Sequence of chain 1.D:
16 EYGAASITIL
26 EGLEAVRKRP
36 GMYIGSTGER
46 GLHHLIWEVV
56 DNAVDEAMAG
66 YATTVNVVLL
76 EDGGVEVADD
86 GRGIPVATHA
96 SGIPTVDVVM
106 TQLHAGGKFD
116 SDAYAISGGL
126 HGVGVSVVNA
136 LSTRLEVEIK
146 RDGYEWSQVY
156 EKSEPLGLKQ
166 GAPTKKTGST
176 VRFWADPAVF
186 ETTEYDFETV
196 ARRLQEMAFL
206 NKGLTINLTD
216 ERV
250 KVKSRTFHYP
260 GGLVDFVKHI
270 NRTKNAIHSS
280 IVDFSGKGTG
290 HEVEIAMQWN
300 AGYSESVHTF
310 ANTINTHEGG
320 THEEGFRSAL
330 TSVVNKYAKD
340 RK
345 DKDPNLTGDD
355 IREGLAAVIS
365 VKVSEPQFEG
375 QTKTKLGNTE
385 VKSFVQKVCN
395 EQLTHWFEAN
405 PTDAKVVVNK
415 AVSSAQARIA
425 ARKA

Binding-site contacts:
Ligand atom O1A contacts residue VAL130 of chain 1.C at 2.8 Å (h-bond).
Ligand atom N3 contacts residue TYR17 of chain 1.D at 2.6 Å (h-bond).
Ligand atom O2A contacts residue GLY129 of chain 1.C at 3.2 Å.
Ligand atom O2A contacts residue MG1 of chain 1.N at 2.6 Å.
Ligand atom O1G contacts residue VAL128 of chain 1.C at 2.7 Å (h-bond).
Ligand atom O4' contacts residue VAL104 of chain 1.C at 3.3 Å.
Ligand atom O3G contacts residue LYS377 of chain 1.C at 2.8 Å (salt-bridge).
Ligand atom N7 contacts residue ASN57 of chain 1.C at 3.2 Å (h-bond).
Ligand atom C8 contacts residue ASN57 of chain 1.C at 3.2 Å.
Ligand atom O2' contacts residue ILE22 of chain 1.D at 3.2 Å.
Ligand atom PG contacts residue MG1 of chain 1.N at 3.2 Å.
Ligand atom O3G contacts residue HIS126 of chain 1.C at 2.8 Å (h-bond).
Ligand atom O3A contacts residue GLY127 of chain 1.C at 3.1 Å.
Ligand atom O1A contacts residue GLY129 of chain 1.C at 3.1 Å (h-bond).
Ligand atom O3G contacts residue LEU125 of chain 1.C at 2.7 Å (h-bond).
Ligand atom C2 contacts residue GLU61 of chain 1.C at 3.4 Å.
Ligand atom C1' contacts residue TYR17 of chain 1.D at 3.3 Å (hydrophobic).
Ligand atom O2B contacts residue MG1 of chain 1.N at 2.3 Å.
Ligand atom N3B contacts residue GLY124 of chain 1.C at 3.0 Å.
Ligand atom PB contacts residue MG1 of chain 1.N at 2.9 Å.
Ligand atom O2B contacts residue ASN57 of chain 1.C at 3.1 Å (h-bond).
Ligand atom O1B contacts residue GLY127 of chain 1.C at 3.3 Å.
Ligand atom O2G contacts residue LYS377 of chain 1.C at 3.0 Å (salt-bridge).
Ligand atom O2B contacts residue LYS113 of chain 1.C at 2.8 Å (salt-bridge).
Ligand atom O3A contacts residue VAL128 of chain 1.C at 3.4 Å (h-bond).
Ligand atom O1G contacts residue GLY127 of chain 1.C at 3.1 Å (h-bond).
Ligand atom O3G contacts residue GLY124 of chain 1.C at 3.4 Å.
Ligand atom N3B contacts residue MG1 of chain 1.N at 2.8 Å.
Ligand atom O2A contacts residue VAL130 of chain 1.C at 2.9 Å (h-bond).
Ligand atom N6 contacts residue ASP84 of chain 1.C at 3.0 Å (salt-bridge).
Ligand atom O1A contacts residue VAL128 of chain 1.C at 3.4 Å.
Ligand atom O2' contacts residue TYR119 of chain 1.C at 3.4 Å.
Ligand atom N3 contacts residue TYR119 of chain 1.C at 3.1 Å (h-bond).
Ligand atom N3B contacts residue LEU125 of chain 1.C at 3.1 Å (h-bond).
Ligand atom O2A contacts residue ASN57 of chain 1.C at 2.9 Å (h-bond).
Ligand atom O1G contacts residue GLY129 of chain 1.C at 2.7 Å (h-bond).
Ligand atom O2G contacts residue GLU53 of chain 1.C at 3.0 Å (salt-bridge).
Ligand atom O3' contacts residue GLY112 of chain 1.C at 2.8 Å (h-bond).
Ligand atom O2G contacts residue MG1 of chain 1.N at 2.6 Å.
Ligand atom O2' contacts residue TYR17 of chain 1.D at 2.8 Å (h-bond).

A protein and the small-molecule ligand that binds it are described below.
Small molecule (SMILES): Nc1ncnc2c1ncn2[C@@H]1O[C@H](CO[P](=O)(O)O[P](=O)(O)NP(=O)(O)O)[C@@H](O)[C@H]1O

Sequence of chain 1.C:
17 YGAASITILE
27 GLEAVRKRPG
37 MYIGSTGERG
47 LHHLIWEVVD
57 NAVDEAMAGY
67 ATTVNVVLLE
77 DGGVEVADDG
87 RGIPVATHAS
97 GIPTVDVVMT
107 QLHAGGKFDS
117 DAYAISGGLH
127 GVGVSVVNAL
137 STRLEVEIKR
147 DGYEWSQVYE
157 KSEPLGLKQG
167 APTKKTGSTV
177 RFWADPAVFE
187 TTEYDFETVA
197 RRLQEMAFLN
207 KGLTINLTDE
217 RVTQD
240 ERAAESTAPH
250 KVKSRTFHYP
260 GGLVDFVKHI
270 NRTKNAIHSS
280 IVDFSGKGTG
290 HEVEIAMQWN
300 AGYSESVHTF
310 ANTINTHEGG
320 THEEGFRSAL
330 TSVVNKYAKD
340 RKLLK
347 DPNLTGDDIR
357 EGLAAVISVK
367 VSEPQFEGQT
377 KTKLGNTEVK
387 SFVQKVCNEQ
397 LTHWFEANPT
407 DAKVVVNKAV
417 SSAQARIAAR